This protein binds this small molecule.
Small molecule (SMILES): CC(C)Nc1cc(Cl)nc2c(C#N)cnn12

Sequence of chain 1.A:
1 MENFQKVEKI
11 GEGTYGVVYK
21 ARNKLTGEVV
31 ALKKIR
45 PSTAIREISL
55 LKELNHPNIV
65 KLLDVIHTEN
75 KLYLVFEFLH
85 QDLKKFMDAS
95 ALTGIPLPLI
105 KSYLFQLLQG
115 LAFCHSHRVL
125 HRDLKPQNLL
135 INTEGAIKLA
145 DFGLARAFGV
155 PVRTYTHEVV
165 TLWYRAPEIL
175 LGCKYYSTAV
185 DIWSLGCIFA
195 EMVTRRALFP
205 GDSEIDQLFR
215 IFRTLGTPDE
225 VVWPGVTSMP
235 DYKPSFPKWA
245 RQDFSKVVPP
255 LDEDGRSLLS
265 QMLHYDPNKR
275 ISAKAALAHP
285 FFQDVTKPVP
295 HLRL

Binding-site contacts:
Ligand atom N4 contacts residue LEU83 of chain 1.A at 2.7 Å (h-bond).
Ligand atom N13 contacts residue ALA144 of chain 1.A at 4.0 Å.
Ligand atom C5 contacts residue LEU83 of chain 1.A at 3.8 Å (hydrophobic).
Ligand atom C2 contacts residue LEU83 of chain 1.A at 3.2 Å (hydrophobic).
Ligand atom N16 contacts residue ALA31 of chain 1.A at 4.0 Å.
Ligand atom C11 contacts residue ALA31 of chain 1.A at 3.5 Å (hydrophobic).
Ligand atom C7 contacts residue VAL18 of chain 1.A at 4.0 Å (hydrophobic).
Ligand atom N13 contacts residue PHE80 of chain 1.A at 3.2 Å.
Ligand atom C14 contacts residue GLU81 of chain 1.A at 2.9 Å.
Ligand atom N9 contacts residue LEU134 of chain 1.A at 3.8 Å.
Ligand atom N9 contacts residue VAL18 of chain 1.A at 4.0 Å.
Ligand atom C11 contacts residue GLU81 of chain 1.A at 3.8 Å.
Ligand atom N15 contacts residue GLU81 of chain 1.A at 3.8 Å.
Ligand atom N15 contacts residue ALA31 of chain 1.A at 3.8 Å.
Ligand atom C11 contacts residue LEU134 of chain 1.A at 3.4 Å (hydrophobic).
Ligand atom C6 contacts residue ILE10 of chain 1.A at 3.7 Å (hydrophobic).
Ligand atom N15 contacts residue LEU83 of chain 1.A at 3.0 Å (h-bond).
Ligand atom C12 contacts residue VAL64 of chain 1.A at 3.8 Å (hydrophobic).
Ligand atom C14 contacts residue LEU134 of chain 1.A at 3.5 Å (hydrophobic).
Ligand atom C1 contacts residue PHE82 of chain 1.A at 3.4 Å (hydrophobic).
Ligand atom C14 contacts residue ALA31 of chain 1.A at 3.4 Å (hydrophobic).
Ligand atom C10 contacts residue LEU134 of chain 1.A at 3.3 Å (hydrophobic).
Ligand atom N15 contacts residue LEU134 of chain 1.A at 3.6 Å.
Ligand atom N4 contacts residue PHE82 of chain 1.A at 3.8 Å.
Ligand atom C3 contacts residue ASP86 of chain 1.A at 4.0 Å.
Ligand atom N16 contacts residue LEU134 of chain 1.A at 3.5 Å.
Ligand atom C3 contacts residue GLN85 of chain 1.A at 4.0 Å.
Ligand atom C14 contacts residue PHE82 of chain 1.A at 3.8 Å (hydrophobic).
Ligand atom C1 contacts residue HIS84 of chain 1.A at 3.7 Å.
Ligand atom C3 contacts residue LEU83 of chain 1.A at 3.7 Å (hydrophobic).
Ligand atom C12 contacts residue LEU134 of chain 1.A at 3.9 Å (hydrophobic).
Ligand atom C1 contacts residue LEU83 of chain 1.A at 3.1 Å (hydrophobic).
Ligand atom C12 contacts residue ALA31 of chain 1.A at 3.9 Å (hydrophobic).
Ligand atom C10 contacts residue ALA31 of chain 1.A at 3.9 Å (hydrophobic).
Ligand atom C12 contacts residue PHE80 of chain 1.A at 3.6 Å (hydrophobic).
Ligand atom C3 contacts residue LEU134 of chain 1.A at 4.0 Å (hydrophobic).
Ligand atom C14 contacts residue LEU83 of chain 1.A at 3.6 Å (hydrophobic).
Ligand atom N13 contacts residue VAL64 of chain 1.A at 3.7 Å.
Ligand atom CL8 contacts residue ILE10 of chain 1.A at 3.8 Å.
Ligand atom N15 contacts residue PHE82 of chain 1.A at 3.7 Å.